Sequence of chain 1.A:
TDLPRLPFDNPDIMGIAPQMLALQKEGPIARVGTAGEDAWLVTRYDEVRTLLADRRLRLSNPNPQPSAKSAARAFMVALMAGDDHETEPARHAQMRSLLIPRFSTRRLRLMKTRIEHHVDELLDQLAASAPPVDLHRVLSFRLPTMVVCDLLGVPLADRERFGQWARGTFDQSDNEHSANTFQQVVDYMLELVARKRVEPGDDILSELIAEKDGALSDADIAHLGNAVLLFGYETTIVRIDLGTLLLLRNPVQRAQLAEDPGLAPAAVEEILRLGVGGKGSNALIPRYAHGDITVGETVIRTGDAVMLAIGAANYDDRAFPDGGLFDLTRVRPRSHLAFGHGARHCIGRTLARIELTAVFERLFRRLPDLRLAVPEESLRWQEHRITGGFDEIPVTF

Binding-site contacts:
Ligand atom O4 contacts residue THR239 of chain 1.A at 3.8 Å.
Ligand atom C6 contacts residue ASN286 of chain 1.A at 4.1 Å.
Ligand atom O5 contacts residue ARG243 of chain 1.A at 2.8 Å (salt-bridge).
Ligand atom C10 contacts residue ILE289 of chain 1.A at 3.8 Å (hydrophobic).
Ligand atom O4 contacts residue ILE390 of chain 1.A at 4.0 Å.
Ligand atom O4 contacts residue ASN286 of chain 1.A at 3.2 Å.
Ligand atom C6 contacts residue THR239 of chain 1.A at 3.9 Å.
Ligand atom O2 contacts residue MET80 of chain 1.A at 4.2 Å.
Ligand atom C9 contacts residue ASN286 of chain 1.A at 4.1 Å.
Ligand atom C10 contacts residue ASN286 of chain 1.A at 3.3 Å.
Ligand atom C2 contacts residue HEM1 of chain 1.B at 4.3 Å.
Ligand atom C15 contacts residue PHE235 of chain 1.A at 3.9 Å (hydrophobic).
Ligand atom C8 contacts residue HEM1 of chain 1.B at 3.5 Å.
Ligand atom O3 contacts residue ARG77 of chain 1.A at 3.8 Å.
Ligand atom C14 contacts residue HEM1 of chain 1.B at 3.5 Å.
Ligand atom O1 contacts residue ILE289 of chain 1.A at 3.6 Å.
Ligand atom C3 contacts residue MET80 of chain 1.A at 3.7 Å (hydrophobic).
Ligand atom O3 contacts residue ILE390 of chain 1.A at 3.2 Å.
Ligand atom O2 contacts residue PRO290 of chain 1.A at 3.5 Å.
Ligand atom C12 contacts residue ILE390 of chain 1.A at 3.6 Å (hydrophobic).
Ligand atom O2 contacts residue ARG77 of chain 1.A at 2.9 Å (salt-bridge).
Ligand atom C10 contacts residue LEU288 of chain 1.A at 3.7 Å (hydrophobic).
Ligand atom C1 contacts residue HEM1 of chain 1.B at 3.4 Å.
Ligand atom C11 contacts residue ARG77 of chain 1.A at 3.7 Å.
Ligand atom C13 contacts residue ASN286 of chain 1.A at 3.8 Å.
Ligand atom O2 contacts residue LEU288 of chain 1.A at 3.7 Å.
Ligand atom O1 contacts residue LEU288 of chain 1.A at 4.1 Å.
Ligand atom C12 contacts residue ASN286 of chain 1.A at 3.8 Å.
Ligand atom C13 contacts residue ARG243 of chain 1.A at 4.1 Å.
Ligand atom O5 contacts residue THR239 of chain 1.A at 3.6 Å.
Ligand atom O3 contacts residue MET80 of chain 1.A at 3.9 Å.
Ligand atom C15 contacts residue MET84 of chain 1.A at 3.6 Å (hydrophobic).
Ligand atom C7 contacts residue HEM1 of chain 1.B at 3.7 Å.
Ligand atom O4 contacts residue THR391 of chain 1.A at 3.5 Å.
Ligand atom O1 contacts residue HEM1 of chain 1.B at 3.5 Å.
Ligand atom C14 contacts residue THR239 of chain 1.A at 3.8 Å.
Ligand atom O5 contacts residue ASN286 of chain 1.A at 3.5 Å (h-bond).
Ligand atom C11 contacts residue LEU288 of chain 1.A at 4.0 Å (hydrophobic).
Ligand atom C13 contacts residue THR239 of chain 1.A at 3.6 Å.
Ligand atom C11 contacts residue MET80 of chain 1.A at 4.2 Å (hydrophobic).

A protein and the small-molecule ligand that binds it are described below.
Small molecule (SMILES): CC1=C[C@@]23[C@H](C=C(C(=O)O)[C@@H]2COC(=O)[C@]32CO2)[C@@H]1C